Binding-site contacts:
Ligand atom C17 contacts residue ILE42 of chain 1.B at 3.8 Å (hydrophobic).
Ligand atom C14 contacts residue GLY32 of chain 1.B at 3.8 Å.
Ligand atom C5 contacts residue TYR95 of chain 1.B at 4.0 Å (hydrophobic).
Ligand atom C5 contacts residue PHE33 of chain 1.B at 4.0 Å (hydrophobic).
Ligand atom C9 contacts residue TYR88 of chain 1.B at 3.7 Å (hydrophobic).
Ligand atom C6 contacts residue ASN89 of chain 1.B at 3.8 Å.
Ligand atom C15 contacts residue TYR95 of chain 1.B at 3.5 Å (hydrophobic).
Ligand atom C3 contacts residue TYR95 of chain 1.B at 3.8 Å (hydrophobic).
Ligand atom C10 contacts residue ILE42 of chain 1.B at 3.7 Å (hydrophobic).
Ligand atom C9 contacts residue ALA43 of chain 1.B at 4.0 Å (hydrophobic).
Ligand atom C6 contacts residue TYR95 of chain 1.B at 4.0 Å (hydrophobic).
Ligand atom C4 contacts residue TYR95 of chain 1.B at 4.0 Å (hydrophobic).
Ligand atom C5 contacts residue VAL38 of chain 1.B at 3.5 Å (hydrophobic).
Ligand atom C15 contacts residue PHE33 of chain 1.B at 3.9 Å (hydrophobic).
Ligand atom C3 contacts residue VAL38 of chain 1.B at 4.0 Å (hydrophobic).
Ligand atom C2 contacts residue TYR95 of chain 1.B at 3.9 Å (hydrophobic).
Ligand atom C14 contacts residue PHE33 of chain 1.B at 3.7 Å (hydrophobic).
Ligand atom C11 contacts residue PHE33 of chain 1.B at 4.0 Å (hydrophobic).
Ligand atom C9 contacts residue ASN89 of chain 1.B at 3.5 Å.
Ligand atom C11 contacts residue ILE42 of chain 1.B at 3.9 Å (hydrophobic).
Ligand atom C8 contacts residue PHE34 of chain 1.B at 3.5 Å (hydrophobic).
Ligand atom C23 contacts residue GLY32 of chain 1.B at 3.6 Å.
Ligand atom C16 contacts residue ILE42 of chain 1.B at 3.8 Å (hydrophobic).
Ligand atom N1 contacts residue TYR95 of chain 1.B at 4.0 Å.
Ligand atom C23 contacts residue PHE33 of chain 1.B at 3.6 Å (hydrophobic).
Ligand atom O7 contacts residue ASN89 of chain 1.B at 2.8 Å (h-bond).
Ligand atom C2 contacts residue VAL38 of chain 1.B at 4.0 Å (hydrophobic).
Ligand atom C4 contacts residue PHE33 of chain 1.B at 3.2 Å (hydrophobic).
Ligand atom C10 contacts residue TYR95 of chain 1.B at 3.9 Å (hydrophobic).
Ligand atom C17 contacts residue PHE33 of chain 1.B at 3.5 Å (hydrophobic).
Ligand atom C19 contacts residue ILE42 of chain 1.B at 3.9 Å (hydrophobic).
Ligand atom C8 contacts residue PHE33 of chain 1.B at 3.9 Å (hydrophobic).
Ligand atom C21 contacts residue TYR95 of chain 1.B at 3.3 Å (hydrophobic).
Ligand atom C14 contacts residue HIS31 of chain 1.B at 3.3 Å.
Ligand atom C18 contacts residue ILE42 of chain 1.B at 3.9 Å (hydrophobic).
Ligand atom C23 contacts residue PHE36 of chain 1.B at 3.4 Å (hydrophobic).
Ligand atom N1 contacts residue VAL38 of chain 1.B at 3.9 Å.
Ligand atom C6 contacts residue VAL38 of chain 1.B at 3.6 Å (hydrophobic).
Ligand atom C15 contacts residue ILE42 of chain 1.B at 3.9 Å (hydrophobic).
Ligand atom C4 contacts residue VAL38 of chain 1.B at 3.7 Å (hydrophobic).

This protein binds this small molecule.
Small molecule (SMILES): COc1cc(-c2cc(C)c(=O)n(C)c2C)cc(OC)c1C[NH+](C)C

Sequence of chain 1.B:
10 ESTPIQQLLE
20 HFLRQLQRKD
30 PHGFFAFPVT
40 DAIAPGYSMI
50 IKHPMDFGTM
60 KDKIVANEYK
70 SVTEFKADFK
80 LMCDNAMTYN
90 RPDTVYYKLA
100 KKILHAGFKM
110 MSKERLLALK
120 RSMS